Binding-site contacts:
Ligand atom C3 contacts residue ASN475 of chain 1.B at 3.8 Å.
Ligand atom C8 contacts residue ALA479 of chain 1.B at 3.7 Å (hydrophobic).
Ligand atom C8 contacts residue LEU478 of chain 1.B at 3.9 Å (hydrophobic).
Ligand atom C4 contacts residue ASN475 of chain 1.B at 4.3 Å.
Ligand atom C7 contacts residue ARG482 of chain 1.B at 4.3 Å.
Ligand atom C5 contacts residue ASN475 of chain 1.B at 3.7 Å.
Ligand atom N2 contacts residue ARG482 of chain 1.B at 4.4 Å.
Ligand atom O5 contacts residue ASN475 of chain 1.B at 2.4 Å (h-bond).
Ligand atom N2 contacts residue ASN475 of chain 1.B at 3.0 Å (h-bond).
Ligand atom C2 contacts residue ASN475 of chain 1.B at 2.5 Å.
Ligand atom C1 contacts residue ASN475 of chain 1.B at 1.4 Å.
Ligand atom O7 contacts residue ASN475 of chain 1.B at 3.0 Å (h-bond).
Ligand atom C8 contacts residue ARG482 of chain 1.B at 3.4 Å.
Ligand atom C8 contacts residue ASN475 of chain 1.B at 3.8 Å.
Ligand atom C7 contacts residue ASN475 of chain 1.B at 3.5 Å.

A protein and the small-molecule ligand that binds it are described below.
Small molecule (SMILES): CC(=O)N[C@@H]1[C@@H](O)[C@H](O)[C@@H](CO)O[C@H]1O

Sequence of chain 1.B:
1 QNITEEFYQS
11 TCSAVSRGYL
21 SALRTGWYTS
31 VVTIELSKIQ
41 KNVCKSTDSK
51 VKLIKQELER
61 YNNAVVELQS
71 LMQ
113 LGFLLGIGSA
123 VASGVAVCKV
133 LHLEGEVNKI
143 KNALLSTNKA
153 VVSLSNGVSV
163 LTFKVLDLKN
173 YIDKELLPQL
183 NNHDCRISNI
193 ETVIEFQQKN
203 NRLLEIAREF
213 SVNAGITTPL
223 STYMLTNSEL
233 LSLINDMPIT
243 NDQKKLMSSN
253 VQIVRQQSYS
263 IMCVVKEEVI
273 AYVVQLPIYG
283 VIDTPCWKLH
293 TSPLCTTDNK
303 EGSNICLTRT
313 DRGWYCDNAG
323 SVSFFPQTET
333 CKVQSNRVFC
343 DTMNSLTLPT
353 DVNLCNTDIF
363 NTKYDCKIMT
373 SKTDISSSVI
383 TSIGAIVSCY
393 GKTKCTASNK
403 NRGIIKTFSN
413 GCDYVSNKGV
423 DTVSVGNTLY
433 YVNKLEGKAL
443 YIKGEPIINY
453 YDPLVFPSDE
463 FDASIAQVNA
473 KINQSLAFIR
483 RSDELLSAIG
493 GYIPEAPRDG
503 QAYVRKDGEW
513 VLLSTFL